Sequence of chain 1.A:
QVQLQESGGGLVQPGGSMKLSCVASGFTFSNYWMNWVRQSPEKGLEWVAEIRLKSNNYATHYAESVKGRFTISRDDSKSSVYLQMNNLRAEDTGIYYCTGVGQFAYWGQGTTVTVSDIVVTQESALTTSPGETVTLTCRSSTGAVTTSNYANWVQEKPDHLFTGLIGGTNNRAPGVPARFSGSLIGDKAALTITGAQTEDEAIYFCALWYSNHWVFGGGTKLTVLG

Binding-site contacts:
Ligand atom CZ contacts residue EEQ1 of chain 1.K at 3.5 Å.
Ligand atom CB contacts residue TRP227 of chain 1.A at 3.4 Å (hydrophobic).
Ligand atom CG2 contacts residue TYR168 of chain 1.A at 3.5 Å (hydrophobic).
Ligand atom CB contacts residue TRP232 of chain 1.A at 3.7 Å (hydrophobic).
Ligand atom N contacts residue TRP33 of chain 1.A at 3.6 Å.
Ligand atom C contacts residue EEQ1 of chain 1.K at 3.6 Å.
Ligand atom O contacts residue TRP227 of chain 1.A at 3.8 Å.
Ligand atom O contacts residue TYR32 of chain 1.A at 3.8 Å.
Ligand atom OD2 contacts residue TRP33 of chain 1.A at 2.9 Å (h-bond).
Ligand atom CA contacts residue EEQ1 of chain 1.K at 3.1 Å.
Ligand atom NE contacts residue EEQ1 of chain 1.K at 3.8 Å.
Ligand atom CD contacts residue ASN31 of chain 1.A at 3.5 Å.
Ligand atom CG2 contacts residue EEQ1 of chain 1.K at 3.4 Å.
Ligand atom C contacts residue TYR32 of chain 1.A at 3.9 Å (hydrophobic).
Ligand atom NH1 contacts residue LEU53 of chain 1.A at 3.7 Å.
Ligand atom CB contacts residue TRP33 of chain 1.A at 3.6 Å (hydrophobic).
Ligand atom N contacts residue TYR168 of chain 1.A at 3.3 Å (h-bond).
Ligand atom O contacts residue GLN103 of chain 1.A at 3.0 Å (h-bond).
Ligand atom OG1 contacts residue EEQ1 of chain 1.K at 1.4 Å.
Ligand atom CB contacts residue EEQ1 of chain 1.K at 3.0 Å.
Ligand atom N contacts residue TRP227 of chain 1.A at 3.8 Å.
Ligand atom CB contacts residue TRP227 of chain 1.A at 3.8 Å (hydrophobic).
Ligand atom CZ contacts residue ASN31 of chain 1.A at 3.8 Å.
Ligand atom CG contacts residue TYR168 of chain 1.A at 3.4 Å (hydrophobic).
Ligand atom O contacts residue TRP33 of chain 1.A at 3.2 Å.
Ligand atom C contacts residue GLN103 of chain 1.A at 3.8 Å.
Ligand atom CA contacts residue TRP33 of chain 1.A at 3.6 Å (hydrophobic).
Ligand atom CG contacts residue TRP33 of chain 1.A at 3.6 Å (hydrophobic).
Ligand atom CG contacts residue EEQ1 of chain 1.K at 3.3 Å.
Ligand atom N contacts residue EEQ1 of chain 1.K at 3.6 Å.
Ligand atom CA contacts residue EEQ1 of chain 1.K at 3.5 Å.
Ligand atom CB contacts residue EEQ1 of chain 1.K at 2.4 Å.
Ligand atom CD contacts residue TRP227 of chain 1.A at 3.6 Å (hydrophobic).
Ligand atom O contacts residue EEQ1 of chain 1.K at 3.5 Å.
Ligand atom NH2 contacts residue EEQ1 of chain 1.K at 3.3 Å.
Ligand atom CD contacts residue TYR168 of chain 1.A at 3.3 Å (hydrophobic).
Ligand atom NE contacts residue ASN31 of chain 1.A at 2.9 Å (h-bond).
Ligand atom O contacts residue TYR32 of chain 1.A at 2.8 Å (h-bond).
Ligand atom C contacts residue TRP33 of chain 1.A at 3.5 Å (hydrophobic).
Ligand atom OD2 contacts residue TYR32 of chain 1.A at 3.4 Å.

This small molecule binds to this protein.
Small molecule (SMILES): C[C@H](N)C(=O)N1CCC[C@H]1C(=O)N[C@@H](CC(=O)O)C(=O)N[C@H](C(=O)N[C@@H](CCCN=C(N)N)C(=O)N1CCC[C@H]1C=O)[C@@H](C)O